A small-molecule ligand and the protein it binds are described below.
Small molecule (SMILES): Nc1ncnc2c1ncn2[C@@H]1O[C@H](CO[P](=O)(O)O[P](=O)(O)NP(=O)(O)O)[C@@H](O)[C@H]1O

Sequence of chain 1.B:
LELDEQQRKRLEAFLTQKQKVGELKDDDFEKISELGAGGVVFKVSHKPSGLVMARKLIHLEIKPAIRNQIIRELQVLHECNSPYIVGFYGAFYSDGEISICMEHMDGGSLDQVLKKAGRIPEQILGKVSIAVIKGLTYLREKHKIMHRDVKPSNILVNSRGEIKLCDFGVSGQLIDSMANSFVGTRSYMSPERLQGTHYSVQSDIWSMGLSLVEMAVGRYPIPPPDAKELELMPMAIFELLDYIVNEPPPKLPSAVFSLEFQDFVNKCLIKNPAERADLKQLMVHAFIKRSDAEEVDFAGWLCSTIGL

Binding-site contacts:
Ligand atom O4' contacts residue GLY66 of chain 1.B at 3.6 Å.
Ligand atom N1 contacts residue MET137 of chain 1.B at 3.8 Å.
Ligand atom O2A contacts residue GLY71 of chain 1.B at 3.5 Å (h-bond).
Ligand atom C3' contacts residue SER141 of chain 1.B at 3.8 Å.
Ligand atom O1B contacts residue SER185 of chain 1.B at 3.3 Å.
Ligand atom C8 contacts residue VAL73 of chain 1.B at 3.5 Å (hydrophobic).
Ligand atom N6 contacts residue LEU188 of chain 1.B at 3.5 Å.
Ligand atom O2G contacts residue QOM1 of chain 1.F at 3.1 Å.
Ligand atom O2B contacts residue ASN186 of chain 1.B at 2.5 Å (h-bond).
Ligand atom C4 contacts residue LEU188 of chain 1.B at 3.6 Å (hydrophobic).
Ligand atom O1G contacts residue LYS183 of chain 1.B at 3.0 Å (salt-bridge).
Ligand atom O2' contacts residue SER141 of chain 1.B at 3.4 Å (h-bond).
Ligand atom N6 contacts residue MET134 of chain 1.B at 3.1 Å.
Ligand atom PG contacts residue QOM1 of chain 1.F at 3.7 Å.
Ligand atom O1A contacts residue ASP199 of chain 1.B at 3.1 Å (salt-bridge).
Ligand atom O3G contacts residue LYS88 of chain 1.B at 2.8 Å (salt-bridge).
Ligand atom O3G contacts residue QOM1 of chain 1.F at 3.1 Å.
Ligand atom O3G contacts residue ASP199 of chain 1.B at 3.0 Å (salt-bridge).
Ligand atom O1A contacts residue ASN186 of chain 1.B at 3.3 Å (h-bond).
Ligand atom O4' contacts residue VAL73 of chain 1.B at 3.0 Å.
Ligand atom O3' contacts residue SER141 of chain 1.B at 3.0 Å (h-bond).
Ligand atom N3 contacts residue LEU65 of chain 1.B at 3.7 Å.
Ligand atom O1A contacts residue LYS88 of chain 1.B at 2.4 Å (salt-bridge).
Ligand atom C4' contacts residue GLY66 of chain 1.B at 3.8 Å.
Ligand atom PG contacts residue ASP199 of chain 1.B at 3.8 Å.
Ligand atom O1G contacts residue ASP199 of chain 1.B at 3.4 Å (salt-bridge).
Ligand atom C5 contacts residue LEU188 of chain 1.B at 3.6 Å (hydrophobic).
Ligand atom C3' contacts residue SER185 of chain 1.B at 3.7 Å.
Ligand atom N3 contacts residue LEU188 of chain 1.B at 3.8 Å.
Ligand atom O2G contacts residue PHE214 of chain 1.B at 3.2 Å.
Ligand atom C1' contacts residue VAL73 of chain 1.B at 3.8 Å (hydrophobic).
Ligand atom N6 contacts residue GLU135 of chain 1.B at 3.7 Å.
Ligand atom PA contacts residue LYS88 of chain 1.B at 3.1 Å.
Ligand atom O1G contacts residue ASN186 of chain 1.B at 2.7 Å (h-bond).
Ligand atom C2' contacts residue SER141 of chain 1.B at 3.7 Å.
Ligand atom O2A contacts residue LYS88 of chain 1.B at 2.8 Å (salt-bridge).
Ligand atom C6 contacts residue LEU188 of chain 1.B at 3.6 Å (hydrophobic).
Ligand atom O4' contacts residue LEU65 of chain 1.B at 3.8 Å.
Ligand atom N9 contacts residue VAL73 of chain 1.B at 3.6 Å.
Ligand atom O2B contacts residue SER185 of chain 1.B at 3.7 Å.